Binding-site contacts:
Ligand atom C4 contacts residue ASN94 of chain 2.B at 4.0 Å.
Ligand atom C7 contacts residue ASN94 of chain 2.B at 3.2 Å.
Ligand atom O5 contacts residue ASN94 of chain 2.B at 2.4 Å (h-bond).
Ligand atom O5 contacts residue THR388 of chain 2.B at 4.1 Å.
Ligand atom C1 contacts residue ASN94 of chain 2.B at 1.4 Å.
Ligand atom C5 contacts residue ASN94 of chain 2.B at 3.6 Å.
Ligand atom C3 contacts residue ASN94 of chain 2.B at 3.6 Å.
Ligand atom C2 contacts residue ASN94 of chain 2.B at 2.2 Å.
Ligand atom N2 contacts residue ASN94 of chain 2.B at 2.8 Å (h-bond).
Ligand atom C8 contacts residue ASN94 of chain 2.B at 3.8 Å.
Ligand atom C8 contacts residue PHE93 of chain 2.B at 4.2 Å (hydrophobic).
Ligand atom O7 contacts residue ASN94 of chain 2.B at 3.3 Å (h-bond).
Ligand atom C8 contacts residue ALA92 of chain 2.B at 3.6 Å (hydrophobic).

Sequence of chain 2.B:
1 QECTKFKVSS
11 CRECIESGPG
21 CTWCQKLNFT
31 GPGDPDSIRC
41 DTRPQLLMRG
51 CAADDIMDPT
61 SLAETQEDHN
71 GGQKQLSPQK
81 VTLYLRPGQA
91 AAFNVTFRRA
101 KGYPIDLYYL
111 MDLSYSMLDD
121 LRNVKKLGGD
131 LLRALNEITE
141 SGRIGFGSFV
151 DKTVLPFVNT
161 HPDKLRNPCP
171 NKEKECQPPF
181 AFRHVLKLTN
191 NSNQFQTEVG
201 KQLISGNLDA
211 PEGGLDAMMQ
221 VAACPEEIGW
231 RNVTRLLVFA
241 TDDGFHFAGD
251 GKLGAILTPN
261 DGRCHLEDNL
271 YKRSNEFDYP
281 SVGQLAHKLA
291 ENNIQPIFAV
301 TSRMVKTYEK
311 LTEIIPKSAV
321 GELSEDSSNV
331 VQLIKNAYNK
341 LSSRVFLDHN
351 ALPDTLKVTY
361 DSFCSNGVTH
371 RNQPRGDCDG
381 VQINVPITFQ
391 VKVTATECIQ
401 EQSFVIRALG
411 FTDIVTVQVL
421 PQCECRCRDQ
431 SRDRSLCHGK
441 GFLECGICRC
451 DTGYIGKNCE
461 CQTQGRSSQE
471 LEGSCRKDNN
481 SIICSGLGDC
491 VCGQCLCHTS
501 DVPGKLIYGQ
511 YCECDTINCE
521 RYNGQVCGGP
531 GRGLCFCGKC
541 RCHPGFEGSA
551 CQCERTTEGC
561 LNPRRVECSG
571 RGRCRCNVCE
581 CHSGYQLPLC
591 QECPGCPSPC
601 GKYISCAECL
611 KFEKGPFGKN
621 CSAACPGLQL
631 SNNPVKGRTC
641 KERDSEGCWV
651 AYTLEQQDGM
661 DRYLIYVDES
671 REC

A small-molecule ligand and the protein it binds are described below.
Small molecule (SMILES): CC(=O)N[C@@H]1[C@@H](O)[C@H](O)[C@@H](CO)O[C@H]1O